The protein below binds the small molecule below.
Small molecule (SMILES): CCC1(C)CCCCC1

Sequence of chain 2.A:
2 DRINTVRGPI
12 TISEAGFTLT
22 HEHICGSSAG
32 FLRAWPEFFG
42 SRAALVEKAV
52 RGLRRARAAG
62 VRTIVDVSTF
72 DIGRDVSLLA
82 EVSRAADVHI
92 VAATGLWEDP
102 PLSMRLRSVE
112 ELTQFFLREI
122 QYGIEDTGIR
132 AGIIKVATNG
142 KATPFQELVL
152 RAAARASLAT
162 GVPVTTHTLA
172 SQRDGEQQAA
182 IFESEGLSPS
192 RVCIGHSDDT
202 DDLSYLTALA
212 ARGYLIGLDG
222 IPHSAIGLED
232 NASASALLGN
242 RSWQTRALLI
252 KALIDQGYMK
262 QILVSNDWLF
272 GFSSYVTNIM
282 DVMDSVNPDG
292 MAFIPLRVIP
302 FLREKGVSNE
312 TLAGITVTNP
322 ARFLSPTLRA

Binding-site contacts:
Ligand atom CAI contacts residue THR312 of chain 2.A at 3.9 Å.
Ligand atom CAC contacts residue SER309 of chain 2.A at 3.1 Å.
Ligand atom CAG contacts residue THR312 of chain 2.A at 3.5 Å.
Ligand atom CAG contacts residue ILE255 of chain 2.A at 3.8 Å (hydrophobic).
Ligand atom CAF contacts residue THR312 of chain 2.A at 3.2 Å.
Ligand atom CAH contacts residue SER309 of chain 2.A at 3.0 Å.
Ligand atom CAE contacts residue THR312 of chain 2.A at 1.4 Å.
Ligand atom CAH contacts residue THR312 of chain 2.A at 2.7 Å.
Ligand atom CAH contacts residue VAL308 of chain 2.A at 3.7 Å (hydrophobic).
Ligand atom CAG contacts residue SER309 of chain 2.A at 4.3 Å.
Ligand atom CAE contacts residue SER309 of chain 2.A at 2.8 Å.
Ligand atom CAC contacts residue THR312 of chain 2.A at 2.3 Å.